This small molecule binds to this protein.
Small molecule (SMILES): CC1(C)O[C@@H]2O[C@H](CO)[C@@H](O)[C@@H]2O1

Binding-site contacts:
Ligand atom O3 contacts residue ASN51 of chain 1.B at 2.8 Å (h-bond).
Ligand atom C2 contacts residue BXY1 of chain 1.G at 4.3 Å.
Ligand atom C2 contacts residue TRP138 of chain 1.B at 3.9 Å (hydrophobic).
Ligand atom C6 contacts residue ASN51 of chain 1.B at 3.5 Å.
Ligand atom O1 contacts residue TRP138 of chain 1.B at 3.2 Å (h-bond).
Ligand atom O1 contacts residue ASN51 of chain 1.B at 4.0 Å.
Ligand atom C5 contacts residue BXY1 of chain 1.G at 3.8 Å.
Ligand atom C7 contacts residue GLY62 of chain 1.B at 3.5 Å.
Ligand atom C7 contacts residue PHE53 of chain 1.B at 4.2 Å (hydrophobic).
Ligand atom C2 contacts residue TRP313 of chain 1.B at 4.3 Å (hydrophobic).
Ligand atom C4 contacts residue TRP138 of chain 1.B at 3.8 Å (hydrophobic).
Ligand atom C6 contacts residue GLY62 of chain 1.B at 4.4 Å.
Ligand atom O4 contacts residue PHE53 of chain 1.B at 3.5 Å.
Ligand atom C3 contacts residue BXY2 of chain 1.G at 4.0 Å.
Ligand atom O5 contacts residue TRP313 of chain 1.B at 3.3 Å.
Ligand atom O3 contacts residue TYR316 of chain 1.B at 3.4 Å (h-bond).
Ligand atom C8 contacts residue TRP313 of chain 1.B at 4.3 Å (hydrophobic).
Ligand atom O3 contacts residue ASP33 of chain 1.B at 4.2 Å.
Ligand atom C6 contacts residue TYR316 of chain 1.B at 3.4 Å (hydrophobic).
Ligand atom O2 contacts residue TRP138 of chain 1.B at 4.3 Å.
Ligand atom C7 contacts residue TRP313 of chain 1.B at 4.3 Å (hydrophobic).
Ligand atom O1 contacts residue BXY1 of chain 1.G at 4.3 Å.
Ligand atom C3 contacts residue BXY1 of chain 1.G at 3.4 Å.
Ligand atom O3 contacts residue BXY1 of chain 1.G at 1.4 Å.
Ligand atom O4 contacts residue GLY63 of chain 1.B at 2.9 Å (h-bond).
Ligand atom C5 contacts residue TYR316 of chain 1.B at 4.1 Å (hydrophobic).
Ligand atom C5 contacts residue ASN51 of chain 1.B at 3.2 Å.
Ligand atom C6 contacts residue BXY1 of chain 1.G at 2.5 Å.
Ligand atom C6 contacts residue TRP313 of chain 1.B at 4.1 Å (hydrophobic).
Ligand atom C4 contacts residue ASN51 of chain 1.B at 3.8 Å.
Ligand atom C3 contacts residue TRP138 of chain 1.B at 3.7 Å (hydrophobic).
Ligand atom C7 contacts residue GLY63 of chain 1.B at 3.2 Å.
Ligand atom O2 contacts residue BXY1 of chain 1.G at 4.4 Å.
Ligand atom C3 contacts residue TRP313 of chain 1.B at 4.1 Å (hydrophobic).
Ligand atom O4 contacts residue GLY62 of chain 1.B at 3.7 Å.
Ligand atom O2 contacts residue ASN51 of chain 1.B at 2.7 Å (h-bond).
Ligand atom C1 contacts residue TRP138 of chain 1.B at 3.4 Å (hydrophobic).
Ligand atom O3 contacts residue TRP138 of chain 1.B at 4.5 Å.
Ligand atom C5 contacts residue GLY63 of chain 1.B at 4.1 Å.
Ligand atom C5 contacts residue PHE53 of chain 1.B at 4.0 Å (hydrophobic).

Sequence of chain 1.B:
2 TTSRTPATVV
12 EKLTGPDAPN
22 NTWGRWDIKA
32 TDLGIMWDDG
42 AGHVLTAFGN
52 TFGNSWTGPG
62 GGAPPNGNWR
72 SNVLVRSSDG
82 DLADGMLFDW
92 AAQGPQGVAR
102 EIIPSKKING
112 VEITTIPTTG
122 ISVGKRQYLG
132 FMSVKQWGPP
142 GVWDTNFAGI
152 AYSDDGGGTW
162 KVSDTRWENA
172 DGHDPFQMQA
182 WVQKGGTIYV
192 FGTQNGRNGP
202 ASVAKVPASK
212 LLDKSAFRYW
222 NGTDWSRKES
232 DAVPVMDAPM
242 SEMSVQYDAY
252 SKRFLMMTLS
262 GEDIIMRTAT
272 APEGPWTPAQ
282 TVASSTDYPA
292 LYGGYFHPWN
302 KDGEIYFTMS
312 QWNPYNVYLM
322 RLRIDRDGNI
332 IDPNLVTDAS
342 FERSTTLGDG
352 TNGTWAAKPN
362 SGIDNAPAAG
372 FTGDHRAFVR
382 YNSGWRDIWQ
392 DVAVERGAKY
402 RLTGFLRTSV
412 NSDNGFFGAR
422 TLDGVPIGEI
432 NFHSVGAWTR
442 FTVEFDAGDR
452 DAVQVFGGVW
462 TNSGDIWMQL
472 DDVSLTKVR